Binding-site contacts:
Ligand atom C1 contacts residue ASN12 of chain 5.M at 2.2 Å.
Ligand atom C7 contacts residue ASN12 of chain 5.M at 3.9 Å.
Ligand atom C2 contacts residue ASN12 of chain 5.M at 3.3 Å.
Ligand atom N2 contacts residue ASN12 of chain 5.M at 3.8 Å.
Ligand atom O7 contacts residue ASN12 of chain 5.M at 3.6 Å.
Ligand atom O5 contacts residue ASN12 of chain 5.M at 2.8 Å (h-bond).
Ligand atom C5 contacts residue ASN12 of chain 5.M at 4.2 Å.

Sequence of chain 5.M:
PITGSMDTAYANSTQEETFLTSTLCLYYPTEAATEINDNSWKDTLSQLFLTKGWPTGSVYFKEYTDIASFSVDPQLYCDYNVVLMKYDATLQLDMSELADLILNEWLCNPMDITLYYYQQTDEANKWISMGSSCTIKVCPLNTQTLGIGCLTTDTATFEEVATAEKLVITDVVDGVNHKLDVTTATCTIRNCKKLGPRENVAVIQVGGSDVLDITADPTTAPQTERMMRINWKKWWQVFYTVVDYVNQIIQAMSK

This small molecule binds to this protein.
Small molecule (SMILES): CC(=O)N[C@H]1[C@H](O[C@H]2[C@H](O)[C@@H](NC(C)=O)CO[C@@H]2CO)O[C@H](CO)[C@@H](O)[C@@H]1O